Binding-site contacts:
Ligand atom O12 contacts residue GLY360 of chain 28.D at 3.8 Å.
Ligand atom C19 contacts residue THR274 of chain 28.D at 3.2 Å.
Ligand atom C47 contacts residue ARG276 of chain 28.D at 3.5 Å.
Ligand atom C05 contacts residue HIS227 of chain 28.D at 2.9 Å.
Ligand atom O06 contacts residue PRO272 of chain 28.D at 3.7 Å.
Ligand atom C07 contacts residue HIS227 of chain 28.D at 2.4 Å.
Ligand atom C28 contacts residue PRO358 of chain 28.D at 3.7 Å (hydrophobic).
Ligand atom C15 contacts residue THR274 of chain 28.D at 3.8 Å.
Ligand atom C04 contacts residue HIS227 of chain 28.D at 3.5 Å.
Ligand atom C14 contacts residue THR274 of chain 28.D at 3.6 Å.
Ligand atom C42 contacts residue GLU27 of chain 28.D at 3.4 Å.
Ligand atom C33 contacts residue GLU22 of chain 28.D at 3.7 Å.
Ligand atom C42 contacts residue VAL23 of chain 28.D at 3.2 Å (hydrophobic).
Ligand atom O05 contacts residue LEU361 of chain 28.D at 3.2 Å.
Ligand atom C30 contacts residue HIS227 of chain 28.D at 3.2 Å.
Ligand atom C36 contacts residue HIS227 of chain 28.D at 3.4 Å.
Ligand atom C41 contacts residue GLU27 of chain 28.D at 3.3 Å.
Ligand atom C15 contacts residue PRO272 of chain 28.D at 3.3 Å (hydrophobic).
Ligand atom O13 contacts residue PRO358 of chain 28.D at 3.2 Å.
Ligand atom C16 contacts residue PRO272 of chain 28.D at 3.8 Å (hydrophobic).
Ligand atom O06 contacts residue THR274 of chain 28.D at 2.9 Å (h-bond).
Ligand atom C40 contacts residue VAL23 of chain 28.D at 3.7 Å (hydrophobic).
Ligand atom O07 contacts residue THR274 of chain 28.D at 3.7 Å.
Ligand atom C39 contacts residue ALA231 of chain 28.D at 3.7 Å (hydrophobic).
Ligand atom O14 contacts residue HIS227 of chain 28.D at 2.3 Å (h-bond).
Ligand atom O10 contacts residue GLY360 of chain 28.D at 3.8 Å.
Ligand atom O01 contacts residue ARG276 of chain 28.D at 3.7 Å.
Ligand atom O13 contacts residue ARG359 of chain 28.D at 3.3 Å (salt-bridge).
Ligand atom C06 contacts residue HIS227 of chain 28.D at 2.2 Å.
Ligand atom C44 contacts residue LEU361 of chain 28.D at 3.1 Å (hydrophobic).
Ligand atom C16 contacts residue THR274 of chain 28.D at 3.6 Å.
Ligand atom C07 contacts residue ASP224 of chain 28.D at 3.6 Å.
Ligand atom C15 contacts residue LEU273 of chain 28.D at 3.8 Å (hydrophobic).
Ligand atom C14 contacts residue LEU215 of chain 28.D at 3.3 Å (hydrophobic).
Ligand atom C41 contacts residue VAL23 of chain 28.D at 2.8 Å (hydrophobic).
Ligand atom O06 contacts residue LEU273 of chain 28.D at 3.0 Å.
Ligand atom O06 contacts residue LEU215 of chain 28.D at 3.5 Å.
Ligand atom C08 contacts residue HIS227 of chain 28.D at 3.1 Å.
Ligand atom C09 contacts residue HIS227 of chain 28.D at 3.6 Å.
Ligand atom C31 contacts residue HIS227 of chain 28.D at 3.6 Å.

This protein binds this small molecule.
Small molecule (SMILES): CC(=O)O[C@H]1C(=O)[C@@]2(C)[C@H]([C@H](OC(=O)c3ccccc3)[C@]3(O)C[C@H](OC(=O)[C@H](O)[C@@H](NC(=O)c4ccccc4)c4ccccc4)C(C)=C1C3(C)C)[C@]1(OC(C)=O)CO[C@@H]1C[C@@H]2O

Sequence of chain 28.D:
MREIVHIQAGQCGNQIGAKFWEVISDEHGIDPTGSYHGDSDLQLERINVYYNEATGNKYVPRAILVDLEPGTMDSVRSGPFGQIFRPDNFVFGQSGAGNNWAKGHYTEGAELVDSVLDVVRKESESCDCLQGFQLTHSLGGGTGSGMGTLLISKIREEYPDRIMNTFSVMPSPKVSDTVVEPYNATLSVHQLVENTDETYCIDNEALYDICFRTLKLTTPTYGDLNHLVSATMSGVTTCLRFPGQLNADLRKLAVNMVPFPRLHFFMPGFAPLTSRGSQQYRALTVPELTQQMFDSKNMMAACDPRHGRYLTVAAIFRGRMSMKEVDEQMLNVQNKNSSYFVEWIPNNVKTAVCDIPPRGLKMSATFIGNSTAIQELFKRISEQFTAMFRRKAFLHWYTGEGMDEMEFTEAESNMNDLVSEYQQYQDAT